Sequence of chain 1.A:
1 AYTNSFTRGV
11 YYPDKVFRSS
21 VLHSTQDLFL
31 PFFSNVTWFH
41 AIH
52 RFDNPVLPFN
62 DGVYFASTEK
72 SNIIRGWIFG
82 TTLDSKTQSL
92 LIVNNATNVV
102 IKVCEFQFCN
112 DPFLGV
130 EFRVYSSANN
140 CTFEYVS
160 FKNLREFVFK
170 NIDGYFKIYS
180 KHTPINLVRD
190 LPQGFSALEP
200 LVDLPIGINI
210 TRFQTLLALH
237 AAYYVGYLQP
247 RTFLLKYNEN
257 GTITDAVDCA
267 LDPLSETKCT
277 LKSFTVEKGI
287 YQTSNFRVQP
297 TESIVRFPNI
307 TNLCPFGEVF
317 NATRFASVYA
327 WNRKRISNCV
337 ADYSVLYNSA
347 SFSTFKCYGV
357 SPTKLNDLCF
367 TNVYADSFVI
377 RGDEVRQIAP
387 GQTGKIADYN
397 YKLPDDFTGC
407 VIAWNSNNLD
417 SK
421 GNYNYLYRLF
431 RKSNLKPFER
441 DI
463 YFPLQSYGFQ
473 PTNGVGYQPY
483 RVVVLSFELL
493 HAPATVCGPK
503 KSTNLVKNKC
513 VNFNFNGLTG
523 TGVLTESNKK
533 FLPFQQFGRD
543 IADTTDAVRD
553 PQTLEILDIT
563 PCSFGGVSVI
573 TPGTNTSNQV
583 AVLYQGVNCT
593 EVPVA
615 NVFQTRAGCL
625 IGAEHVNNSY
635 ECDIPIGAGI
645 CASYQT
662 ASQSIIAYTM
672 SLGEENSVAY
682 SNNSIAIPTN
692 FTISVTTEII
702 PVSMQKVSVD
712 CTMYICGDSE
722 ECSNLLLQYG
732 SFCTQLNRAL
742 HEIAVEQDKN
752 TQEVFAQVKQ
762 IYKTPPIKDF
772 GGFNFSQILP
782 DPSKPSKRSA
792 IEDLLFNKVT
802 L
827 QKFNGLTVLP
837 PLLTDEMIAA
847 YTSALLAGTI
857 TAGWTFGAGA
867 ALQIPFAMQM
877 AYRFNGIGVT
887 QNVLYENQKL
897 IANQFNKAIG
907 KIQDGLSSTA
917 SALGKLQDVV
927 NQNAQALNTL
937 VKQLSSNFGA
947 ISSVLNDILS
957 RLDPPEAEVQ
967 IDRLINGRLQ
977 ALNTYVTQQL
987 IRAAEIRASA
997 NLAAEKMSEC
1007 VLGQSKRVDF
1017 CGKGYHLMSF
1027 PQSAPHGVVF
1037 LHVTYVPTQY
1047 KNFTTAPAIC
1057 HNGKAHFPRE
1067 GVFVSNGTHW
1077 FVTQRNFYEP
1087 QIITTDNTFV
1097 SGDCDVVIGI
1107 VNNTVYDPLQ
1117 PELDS

A small-molecule ligand and the protein it binds are described below.
Small molecule (SMILES): CC(=O)N[C@H]1[C@H](O[C@H]2[C@H](O)[C@@H](NC(C)=O)CO[C@@H]2CO)O[C@H](CO)[C@@H](O[C@@H]2O[C@H](CO[C@H]3O[C@H](CO)[C@@H](O)[C@H](O)[C@@H]3O)[C@@H](O)[C@H](O[C@H]3O[C@H](CO)[C@@H](O)[C@H](O)[C@@H]3O)[C@@H]2O)[C@@H]1O

Binding-site contacts:
Ligand atom C7 contacts residue ASN775 of chain 1.A at 3.0 Å.
Ligand atom O7 contacts residue SER777 of chain 1.A at 3.5 Å (h-bond).
Ligand atom C6 contacts residue ASN775 of chain 1.A at 4.5 Å.
Ligand atom C2 contacts residue ASN775 of chain 1.A at 2.5 Å.
Ligand atom C1 contacts residue ASN775 of chain 1.A at 1.4 Å.
Ligand atom C8 contacts residue GLN778 of chain 1.A at 4.4 Å.
Ligand atom C2 contacts residue SER777 of chain 1.A at 3.8 Å.
Ligand atom O5 contacts residue ASN775 of chain 1.A at 2.4 Å (h-bond).
Ligand atom C5 contacts residue ASN775 of chain 1.A at 3.7 Å.
Ligand atom O7 contacts residue ASN775 of chain 1.A at 2.9 Å (h-bond).
Ligand atom O7 contacts residue GLN778 of chain 1.A at 3.2 Å.
Ligand atom C7 contacts residue GLN778 of chain 1.A at 3.9 Å.
Ligand atom C8 contacts residue ASN902 of chain 1.A at 4.0 Å.
Ligand atom C7 contacts residue SER777 of chain 1.A at 4.5 Å.
Ligand atom C8 contacts residue ASN775 of chain 1.A at 4.2 Å.
Ligand atom C4 contacts residue ASN775 of chain 1.A at 4.3 Å.
Ligand atom C3 contacts residue ASN775 of chain 1.A at 3.8 Å.
Ligand atom N2 contacts residue ASN775 of chain 1.A at 2.8 Å (h-bond).
Ligand atom O6 contacts residue ASN775 of chain 1.A at 3.8 Å.
Ligand atom C8 contacts residue GLY906 of chain 1.A at 4.3 Å.
Ligand atom O3 contacts residue GLN778 of chain 1.A at 4.5 Å.
Ligand atom C1 contacts residue SER777 of chain 1.A at 4.1 Å.
Ligand atom O5 contacts residue SER777 of chain 1.A at 4.0 Å.